Sequence of chain 1.B:
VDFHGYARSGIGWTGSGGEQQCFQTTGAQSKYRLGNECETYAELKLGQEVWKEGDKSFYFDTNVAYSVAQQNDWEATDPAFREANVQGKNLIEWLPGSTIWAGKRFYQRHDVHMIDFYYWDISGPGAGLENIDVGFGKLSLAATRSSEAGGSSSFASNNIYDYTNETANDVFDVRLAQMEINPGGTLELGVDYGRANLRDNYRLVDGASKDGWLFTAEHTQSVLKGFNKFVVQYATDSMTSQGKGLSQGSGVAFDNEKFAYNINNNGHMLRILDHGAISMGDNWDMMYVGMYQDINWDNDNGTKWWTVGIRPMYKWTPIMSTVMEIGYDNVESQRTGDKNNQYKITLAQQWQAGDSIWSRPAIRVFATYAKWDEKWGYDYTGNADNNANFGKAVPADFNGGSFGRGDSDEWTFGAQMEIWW

Sequence of chain 1.A:
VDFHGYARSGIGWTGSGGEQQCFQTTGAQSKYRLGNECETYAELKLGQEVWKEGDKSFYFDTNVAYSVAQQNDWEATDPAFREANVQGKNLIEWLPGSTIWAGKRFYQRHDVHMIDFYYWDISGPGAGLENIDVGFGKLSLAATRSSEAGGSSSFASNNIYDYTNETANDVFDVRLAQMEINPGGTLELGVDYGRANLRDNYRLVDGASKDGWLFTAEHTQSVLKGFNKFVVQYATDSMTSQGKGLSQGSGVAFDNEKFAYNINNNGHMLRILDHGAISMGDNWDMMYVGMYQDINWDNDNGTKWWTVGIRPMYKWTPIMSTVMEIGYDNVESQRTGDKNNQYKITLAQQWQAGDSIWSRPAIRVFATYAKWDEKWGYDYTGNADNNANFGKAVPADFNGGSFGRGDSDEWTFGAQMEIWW

The protein below binds the small molecule below.
Small molecule (SMILES): OC[C@H]1O[C@@](CO)(O[C@H]2O[C@H](CO)[C@@H](O)[C@H](O)[C@H]2O)[C@@H](O)[C@@H]1O

Binding-site contacts:
Ligand atom C2 contacts residue TYR41 of chain 1.A at 3.5 Å (hydrophobic).
Ligand atom C6 contacts residue GLU43 of chain 1.A at 3.0 Å.
Ligand atom O3 contacts residue ASP116 of chain 1.A at 2.6 Å (salt-bridge).
Ligand atom C1 contacts residue ARG82 of chain 1.A at 3.7 Å.
Ligand atom O4 contacts residue LYS244 of chain 1.A at 4.1 Å.
Ligand atom C4 contacts residue ASP116 of chain 1.A at 3.8 Å.
Ligand atom O6 contacts residue ARG109 of chain 1.A at 2.7 Å (salt-bridge).
Ligand atom C5 contacts residue ARG82 of chain 1.A at 3.8 Å.
Ligand atom C5 contacts residue ASP121 of chain 1.A at 4.0 Å.
Ligand atom O1 contacts residue TRP74 of chain 1.B at 3.9 Å.
Ligand atom O6 contacts residue ARG109 of chain 1.A at 2.5 Å (salt-bridge).
Ligand atom O6 contacts residue GLU43 of chain 1.A at 2.8 Å (salt-bridge).
Ligand atom O6 contacts residue ASP121 of chain 1.A at 2.6 Å (salt-bridge).
Ligand atom C2 contacts residue ARG82 of chain 1.A at 4.0 Å.
Ligand atom O6 contacts residue ARG82 of chain 1.A at 3.4 Å (salt-bridge).
Ligand atom O4 contacts residue ASP116 of chain 1.A at 2.7 Å (salt-bridge).
Ligand atom C1 contacts residue TYR41 of chain 1.A at 3.5 Å (hydrophobic).
Ligand atom C5 contacts residue GLU43 of chain 1.A at 3.9 Å.
Ligand atom C3 contacts residue ASP116 of chain 1.A at 3.4 Å.
Ligand atom C6 contacts residue ASP121 of chain 1.A at 3.2 Å.
Ligand atom C6 contacts residue TYR118 of chain 1.A at 3.6 Å (hydrophobic).
Ligand atom C6 contacts residue ARG109 of chain 1.A at 3.6 Å.
Ligand atom O4 contacts residue TYR118 of chain 1.A at 3.2 Å (h-bond).
Ligand atom O5 contacts residue TYR41 of chain 1.A at 3.1 Å (h-bond).
Ligand atom O2 contacts residue ARG8 of chain 1.A at 3.7 Å.
Ligand atom O3 contacts residue ARG8 of chain 1.A at 2.9 Å (salt-bridge).
Ligand atom C1 contacts residue ARG82 of chain 1.A at 3.6 Å.
Ligand atom O6 contacts residue PHE106 of chain 1.A at 3.6 Å.
Ligand atom O6 contacts residue ARG82 of chain 1.A at 3.6 Å.
Ligand atom C6 contacts residue TYR118 of chain 1.A at 3.5 Å (hydrophobic).
Ligand atom C5 contacts residue TYR118 of chain 1.A at 3.8 Å (hydrophobic).
Ligand atom C6 contacts residue ARG109 of chain 1.A at 3.3 Å.
Ligand atom O4 contacts residue TYR118 of chain 1.A at 3.8 Å.
Ligand atom O5 contacts residue GLU43 of chain 1.A at 3.4 Å (salt-bridge).
Ligand atom O5 contacts residue ARG82 of chain 1.A at 3.1 Å (salt-bridge).
Ligand atom O6 contacts residue TYR118 of chain 1.A at 3.9 Å.
Ligand atom C4 contacts residue TYR118 of chain 1.A at 3.8 Å (hydrophobic).
Ligand atom C1 contacts residue TRP74 of chain 1.B at 4.0 Å (hydrophobic).
Ligand atom O5 contacts residue ARG82 of chain 1.A at 3.0 Å (salt-bridge).
Ligand atom O1 contacts residue ARG82 of chain 1.A at 3.9 Å.